Binding-site contacts:
Ligand atom O5 contacts residue SER284 of chain 23.E at 4.4 Å.
Ligand atom C6 contacts residue SER284 of chain 23.E at 3.2 Å.
Ligand atom O6 contacts residue SER284 of chain 23.E at 2.9 Å (h-bond).
Ligand atom C6 contacts residue ASN318 of chain 23.E at 3.3 Å.
Ligand atom C5 contacts residue SER284 of chain 23.E at 4.5 Å.
Ligand atom O4 contacts residue ASN318 of chain 23.E at 4.4 Å.
Ligand atom O6 contacts residue ASN318 of chain 23.E at 3.3 Å.

Sequence of chain 23.E:
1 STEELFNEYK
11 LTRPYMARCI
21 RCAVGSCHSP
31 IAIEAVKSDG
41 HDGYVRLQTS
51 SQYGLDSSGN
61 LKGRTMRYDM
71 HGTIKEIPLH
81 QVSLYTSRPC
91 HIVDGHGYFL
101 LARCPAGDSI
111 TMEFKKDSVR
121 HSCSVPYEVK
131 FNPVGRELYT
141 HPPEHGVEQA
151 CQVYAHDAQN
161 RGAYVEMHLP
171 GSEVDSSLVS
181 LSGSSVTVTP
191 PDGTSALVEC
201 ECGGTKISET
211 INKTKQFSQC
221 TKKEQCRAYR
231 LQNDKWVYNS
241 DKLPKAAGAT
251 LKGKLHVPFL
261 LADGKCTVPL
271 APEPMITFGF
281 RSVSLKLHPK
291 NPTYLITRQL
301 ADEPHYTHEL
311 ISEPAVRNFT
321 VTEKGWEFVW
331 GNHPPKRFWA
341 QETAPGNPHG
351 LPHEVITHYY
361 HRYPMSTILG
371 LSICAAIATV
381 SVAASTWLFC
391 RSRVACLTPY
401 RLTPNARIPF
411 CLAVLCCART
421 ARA

This protein binds this small molecule.
Small molecule (SMILES): CC(=O)N[C@@H]1[C@@H](O)[C@H](O)[C@@H](CO)O[C@H]1O